This protein binds this small molecule.
Small molecule (SMILES): CC(=O)N[C@H]1[C@H](O[C@H]2[C@H](O)[C@@H](NC(C)=O)CO[C@@H]2CO)O[C@H](CO)[C@@H](O)[C@@H]1O

Binding-site contacts:
Ligand atom C1 contacts residue ASN1134 of chain 1.B at 1.5 Å.
Ligand atom C8 contacts residue ILE1132 of chain 1.B at 3.2 Å (hydrophobic).
Ligand atom C8 contacts residue ASN1134 of chain 1.B at 3.6 Å.
Ligand atom C3 contacts residue ASN1134 of chain 1.B at 3.9 Å.
Ligand atom C7 contacts residue ASN1134 of chain 1.B at 3.2 Å.
Ligand atom C4 contacts residue ASN1134 of chain 1.B at 4.4 Å.
Ligand atom C8 contacts residue VAL1133 of chain 1.B at 3.9 Å (hydrophobic).
Ligand atom O5 contacts residue ASN1134 of chain 1.B at 2.4 Å (h-bond).
Ligand atom O7 contacts residue ASN1134 of chain 1.B at 3.5 Å (h-bond).
Ligand atom C2 contacts residue ASN1134 of chain 1.B at 2.5 Å.
Ligand atom N2 contacts residue ASN1134 of chain 1.B at 2.9 Å (h-bond).
Ligand atom C5 contacts residue ASN1134 of chain 1.B at 3.8 Å.

Sequence of chain 1.B:
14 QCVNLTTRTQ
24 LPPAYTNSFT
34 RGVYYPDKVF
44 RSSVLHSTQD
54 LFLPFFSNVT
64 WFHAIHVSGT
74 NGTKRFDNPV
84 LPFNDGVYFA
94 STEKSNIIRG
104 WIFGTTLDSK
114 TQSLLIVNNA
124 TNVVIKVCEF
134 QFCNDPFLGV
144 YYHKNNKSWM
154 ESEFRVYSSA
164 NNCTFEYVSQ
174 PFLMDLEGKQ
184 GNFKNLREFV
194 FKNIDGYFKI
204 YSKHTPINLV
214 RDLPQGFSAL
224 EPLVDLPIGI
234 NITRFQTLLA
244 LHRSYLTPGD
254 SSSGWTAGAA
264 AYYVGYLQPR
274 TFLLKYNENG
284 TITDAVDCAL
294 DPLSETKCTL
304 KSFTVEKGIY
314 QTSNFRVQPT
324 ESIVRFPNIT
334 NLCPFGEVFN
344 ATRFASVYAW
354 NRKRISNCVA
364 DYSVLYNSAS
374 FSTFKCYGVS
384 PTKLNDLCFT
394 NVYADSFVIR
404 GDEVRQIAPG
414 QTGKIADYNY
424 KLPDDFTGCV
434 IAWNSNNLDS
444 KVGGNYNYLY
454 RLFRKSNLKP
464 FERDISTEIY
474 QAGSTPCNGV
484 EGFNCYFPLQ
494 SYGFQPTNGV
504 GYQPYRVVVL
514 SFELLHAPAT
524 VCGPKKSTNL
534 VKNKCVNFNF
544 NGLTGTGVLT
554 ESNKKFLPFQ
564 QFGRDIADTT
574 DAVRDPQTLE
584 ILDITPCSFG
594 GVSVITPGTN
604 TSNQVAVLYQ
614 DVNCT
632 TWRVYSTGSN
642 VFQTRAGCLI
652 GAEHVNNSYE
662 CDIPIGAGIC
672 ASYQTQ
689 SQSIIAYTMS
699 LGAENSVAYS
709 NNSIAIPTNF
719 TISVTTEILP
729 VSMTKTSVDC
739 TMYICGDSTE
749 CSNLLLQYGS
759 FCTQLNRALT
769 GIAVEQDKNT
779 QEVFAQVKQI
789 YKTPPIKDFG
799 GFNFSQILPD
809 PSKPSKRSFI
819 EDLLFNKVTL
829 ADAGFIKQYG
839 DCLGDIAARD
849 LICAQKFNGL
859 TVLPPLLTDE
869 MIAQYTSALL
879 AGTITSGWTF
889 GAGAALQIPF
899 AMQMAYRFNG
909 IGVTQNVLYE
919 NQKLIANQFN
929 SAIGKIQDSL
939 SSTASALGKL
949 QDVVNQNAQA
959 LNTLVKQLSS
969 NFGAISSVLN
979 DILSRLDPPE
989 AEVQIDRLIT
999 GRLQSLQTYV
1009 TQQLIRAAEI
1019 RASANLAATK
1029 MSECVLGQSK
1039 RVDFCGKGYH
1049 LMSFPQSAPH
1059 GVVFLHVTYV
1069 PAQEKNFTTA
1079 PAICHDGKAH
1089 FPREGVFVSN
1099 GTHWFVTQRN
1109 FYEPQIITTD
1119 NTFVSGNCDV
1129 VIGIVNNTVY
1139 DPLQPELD